Binding-site contacts:
Ligand atom C4 contacts residue LEU106 of chain 14.A at 3.9 Å (hydrophobic).
Ligand atom C2B contacts residue VAL188 of chain 14.A at 3.5 Å (hydrophobic).
Ligand atom N3A contacts residue PHE186 of chain 14.A at 4.0 Å.
Ligand atom C3B contacts residue VAL188 of chain 14.A at 3.8 Å (hydrophobic).
Ligand atom C1C contacts residue LEU106 of chain 14.A at 3.8 Å (hydrophobic).
Ligand atom C1B contacts residue VAL188 of chain 14.A at 3.8 Å (hydrophobic).
Ligand atom O1B contacts residue ILE104 of chain 14.A at 3.9 Å.
Ligand atom C6B contacts residue TYR128 of chain 14.A at 3.3 Å (hydrophobic).
Ligand atom N3A contacts residue TYR152 of chain 14.A at 3.5 Å.
Ligand atom C5B contacts residue MET224 of chain 14.A at 3.8 Å (hydrophobic).
Ligand atom C2C contacts residue TYR197 of chain 14.A at 3.7 Å (hydrophobic).
Ligand atom C2A contacts residue TYR152 of chain 14.A at 3.6 Å (hydrophobic).
Ligand atom C4C contacts residue VAL191 of chain 14.A at 3.0 Å (hydrophobic).
Ligand atom O1 contacts residue MET221 of chain 14.A at 3.9 Å.
Ligand atom C3 contacts residue ASN219 of chain 14.A at 4.0 Å.
Ligand atom O1 contacts residue LEU106 of chain 14.A at 3.7 Å.
Ligand atom C5C contacts residue VAL191 of chain 14.A at 3.8 Å (hydrophobic).
Ligand atom C31 contacts residue ASN219 of chain 14.A at 3.3 Å.
Ligand atom C3C contacts residue TYR128 of chain 14.A at 3.4 Å (hydrophobic).
Ligand atom C6B contacts residue ILE104 of chain 14.A at 3.6 Å (hydrophobic).
Ligand atom C2A contacts residue PHE186 of chain 14.A at 3.3 Å (hydrophobic).
Ligand atom C5 contacts residue LEU106 of chain 14.A at 3.8 Å (hydrophobic).
Ligand atom C4B contacts residue TYR152 of chain 14.A at 3.8 Å (hydrophobic).
Ligand atom N3A contacts residue PRO174 of chain 14.A at 3.7 Å.
Ligand atom C5A contacts residue PHE186 of chain 14.A at 3.5 Å (hydrophobic).
Ligand atom O1A contacts residue PHE186 of chain 14.A at 3.0 Å.
Ligand atom C1B contacts residue TYR128 of chain 14.A at 3.6 Å (hydrophobic).
Ligand atom C5A contacts residue VAL176 of chain 14.A at 3.6 Å (hydrophobic).
Ligand atom C3B contacts residue TYR152 of chain 14.A at 3.7 Å (hydrophobic).
Ligand atom O1B contacts residue TYR128 of chain 14.A at 3.4 Å (h-bond).
Ligand atom N2 contacts residue ASN219 of chain 14.A at 3.8 Å.
Ligand atom C5B contacts residue PHE186 of chain 14.A at 3.9 Å (hydrophobic).
Ligand atom C1B contacts residue ILE104 of chain 14.A at 4.0 Å (hydrophobic).
Ligand atom C4B contacts residue PHE186 of chain 14.A at 3.6 Å (hydrophobic).
Ligand atom C4 contacts residue TYR197 of chain 14.A at 3.8 Å (hydrophobic).
Ligand atom N3A contacts residue ALA24 of chain 14.C at 3.8 Å.
Ligand atom N2 contacts residue LEU106 of chain 14.A at 3.8 Å.
Ligand atom C4A contacts residue PRO174 of chain 14.A at 3.1 Å (hydrophobic).
Ligand atom C1C contacts residue TYR128 of chain 14.A at 3.7 Å (hydrophobic).
Ligand atom C4C contacts residue VAL188 of chain 14.A at 3.7 Å (hydrophobic).

The protein below binds the small molecule below.
Small molecule (SMILES): Cc1cc(CCCCCOc2ccc(C3=NCCO3)cc2)on1

Sequence of chain 14.C:
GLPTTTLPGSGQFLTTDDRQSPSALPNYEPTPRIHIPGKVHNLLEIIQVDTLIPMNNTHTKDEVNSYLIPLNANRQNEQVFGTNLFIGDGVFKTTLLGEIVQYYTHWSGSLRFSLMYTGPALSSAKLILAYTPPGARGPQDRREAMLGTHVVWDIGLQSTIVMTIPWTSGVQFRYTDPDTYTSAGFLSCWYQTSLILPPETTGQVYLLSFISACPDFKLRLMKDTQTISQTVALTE

Sequence of chain 14.A:
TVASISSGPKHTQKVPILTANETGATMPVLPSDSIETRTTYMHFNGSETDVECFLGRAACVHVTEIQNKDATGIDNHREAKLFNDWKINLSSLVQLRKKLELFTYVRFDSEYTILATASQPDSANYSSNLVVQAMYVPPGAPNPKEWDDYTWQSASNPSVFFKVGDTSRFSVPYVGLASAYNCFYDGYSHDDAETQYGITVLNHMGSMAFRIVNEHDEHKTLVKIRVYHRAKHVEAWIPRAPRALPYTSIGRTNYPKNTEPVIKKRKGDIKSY